Sequence of chain 1.C:
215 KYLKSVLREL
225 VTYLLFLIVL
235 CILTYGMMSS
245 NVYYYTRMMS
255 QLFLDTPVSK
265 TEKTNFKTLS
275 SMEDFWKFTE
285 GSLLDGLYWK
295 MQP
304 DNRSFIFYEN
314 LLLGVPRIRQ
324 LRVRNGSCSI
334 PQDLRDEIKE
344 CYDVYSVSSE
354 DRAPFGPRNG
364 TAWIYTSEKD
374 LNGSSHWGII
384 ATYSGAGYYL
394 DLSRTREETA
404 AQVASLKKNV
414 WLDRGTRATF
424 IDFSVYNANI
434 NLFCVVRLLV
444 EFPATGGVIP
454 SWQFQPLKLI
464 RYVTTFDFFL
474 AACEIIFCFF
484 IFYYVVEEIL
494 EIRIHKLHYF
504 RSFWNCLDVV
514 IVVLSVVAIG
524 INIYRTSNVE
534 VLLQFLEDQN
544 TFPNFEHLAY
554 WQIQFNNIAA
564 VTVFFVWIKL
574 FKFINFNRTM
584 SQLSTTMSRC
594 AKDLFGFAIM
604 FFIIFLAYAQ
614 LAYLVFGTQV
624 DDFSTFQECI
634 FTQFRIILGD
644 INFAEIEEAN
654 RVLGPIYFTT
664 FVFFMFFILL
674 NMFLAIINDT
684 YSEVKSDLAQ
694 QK

Binding-site contacts:
Ligand atom O7 contacts residue ASN375 of chain 1.C at 2.8 Å (h-bond).
Ligand atom C3 contacts residue ASN375 of chain 1.C at 3.8 Å.
Ligand atom O6 contacts residue ASP373 of chain 1.C at 3.9 Å.
Ligand atom C5 contacts residue ASN375 of chain 1.C at 3.7 Å.
Ligand atom C6 contacts residue ASN375 of chain 1.C at 4.5 Å.
Ligand atom N2 contacts residue ASN375 of chain 1.C at 2.9 Å (h-bond).
Ligand atom C2 contacts residue ASN375 of chain 1.C at 2.5 Å.
Ligand atom O5 contacts residue ASN375 of chain 1.C at 2.4 Å (h-bond).
Ligand atom C6 contacts residue ASP373 of chain 1.C at 4.2 Å.
Ligand atom C4 contacts residue ASN375 of chain 1.C at 4.3 Å.
Ligand atom C5 contacts residue LEU539 of chain 1.C at 4.4 Å (hydrophobic).
Ligand atom C8 contacts residue LEU535 of chain 1.C at 4.2 Å (hydrophobic).
Ligand atom O6 contacts residue THR544 of chain 1.C at 4.3 Å.
Ligand atom O6 contacts residue LEU539 of chain 1.C at 2.6 Å.
Ligand atom C8 contacts residue ASN375 of chain 1.C at 4.2 Å.
Ligand atom C8 contacts residue VAL532 of chain 1.C at 4.4 Å (hydrophobic).
Ligand atom C6 contacts residue LEU539 of chain 1.C at 3.6 Å (hydrophobic).
Ligand atom C7 contacts residue ASN375 of chain 1.C at 3.0 Å.
Ligand atom C1 contacts residue ASN375 of chain 1.C at 1.5 Å.

A protein and the small-molecule ligand that binds it are described below.
Small molecule (SMILES): CC(=O)N[C@H]1[C@H](O[C@H]2[C@H](O)[C@@H](NC(C)=O)CO[C@@H]2CO)O[C@H](CO)[C@@H](O)[C@@H]1O